Sequence of chain 1.A:
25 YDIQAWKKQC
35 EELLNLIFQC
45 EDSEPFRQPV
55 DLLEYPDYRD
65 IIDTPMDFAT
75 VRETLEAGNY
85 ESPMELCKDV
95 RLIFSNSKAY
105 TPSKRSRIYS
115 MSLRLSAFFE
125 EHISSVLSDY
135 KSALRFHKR

A small-molecule ligand and the protein it binds are described below.
Small molecule (SMILES): COc1cccc(C(=O)O)c1

Binding-site contacts:
Ligand atom O01 contacts residue TYR59 of chain 1.A at 3.6 Å.
Ligand atom C11 contacts residue ILE112 of chain 1.A at 3.8 Å (hydrophobic).
Ligand atom C07 contacts residue ILE112 of chain 1.A at 3.6 Å (hydrophobic).
Ligand atom C11 contacts residue TYR59 of chain 1.A at 4.5 Å (hydrophobic).
Ligand atom C06 contacts residue SER101 of chain 1.A at 3.3 Å.
Ligand atom C02 contacts residue ILE112 of chain 1.A at 4.2 Å (hydrophobic).
Ligand atom C02 contacts residue PRO106 of chain 1.A at 4.0 Å (hydrophobic).
Ligand atom C10 contacts residue TYR59 of chain 1.A at 4.0 Å (hydrophobic).
Ligand atom O09 contacts residue ILE112 of chain 1.A at 4.1 Å.
Ligand atom O01 contacts residue ILE112 of chain 1.A at 4.1 Å.
Ligand atom C06 contacts residue TYR113 of chain 1.A at 3.9 Å (hydrophobic).
Ligand atom C04 contacts residue SER110 of chain 1.A at 4.3 Å.
Ligand atom C10 contacts residue TYR104 of chain 1.A at 4.1 Å (hydrophobic).
Ligand atom C10 contacts residue TYR62 of chain 1.A at 4.3 Å (hydrophobic).
Ligand atom C07 contacts residue TYR104 of chain 1.A at 4.2 Å (hydrophobic).
Ligand atom O03 contacts residue SER110 of chain 1.A at 3.2 Å (h-bond).
Ligand atom C02 contacts residue SER110 of chain 1.A at 4.1 Å.
Ligand atom O09 contacts residue TYR62 of chain 1.A at 4.3 Å.
Ligand atom C10 contacts residue VAL54 of chain 1.A at 3.8 Å (hydrophobic).
Ligand atom C11 contacts residue TYR104 of chain 1.A at 3.7 Å (hydrophobic).
Ligand atom C05 contacts residue TYR113 of chain 1.A at 3.9 Å (hydrophobic).
Ligand atom O09 contacts residue VAL54 of chain 1.A at 4.2 Å.
Ligand atom O03 contacts residue PRO106 of chain 1.A at 3.6 Å.
Ligand atom C06 contacts residue THR105 of chain 1.A at 3.7 Å.
Ligand atom O09 contacts residue TYR104 of chain 1.A at 3.9 Å.
Ligand atom O03 contacts residue ILE112 of chain 1.A at 4.4 Å.
Ligand atom C05 contacts residue SER110 of chain 1.A at 3.5 Å.
Ligand atom O03 contacts residue THR105 of chain 1.A at 4.3 Å.
Ligand atom C05 contacts residue SER101 of chain 1.A at 4.4 Å.
Ligand atom C08 contacts residue ILE112 of chain 1.A at 3.6 Å (hydrophobic).
Ligand atom C04 contacts residue TYR104 of chain 1.A at 4.3 Å (hydrophobic).
Ligand atom C07 contacts residue SER101 of chain 1.A at 3.4 Å.
Ligand atom C04 contacts residue ILE112 of chain 1.A at 3.8 Å (hydrophobic).
Ligand atom C06 contacts residue ILE112 of chain 1.A at 3.8 Å (hydrophobic).
Ligand atom C06 contacts residue SER110 of chain 1.A at 4.3 Å.
Ligand atom C05 contacts residue THR105 of chain 1.A at 3.5 Å.
Ligand atom C08 contacts residue TYR104 of chain 1.A at 3.6 Å (hydrophobic).
Ligand atom C05 contacts residue ILE112 of chain 1.A at 3.8 Å (hydrophobic).
Ligand atom C04 contacts residue PRO106 of chain 1.A at 4.4 Å (hydrophobic).
Ligand atom C05 contacts residue PRO106 of chain 1.A at 4.3 Å (hydrophobic).